Binding-site contacts:
Ligand atom N2 contacts residue SER195 of chain 1.D at 3.3 Å (h-bond).
Ligand atom O7 contacts residue SER195 of chain 1.D at 4.1 Å.
Ligand atom O5 contacts residue ASN193 of chain 1.D at 2.4 Å (h-bond).
Ligand atom O6 contacts residue ASN193 of chain 1.D at 4.5 Å.
Ligand atom C2 contacts residue ASN193 of chain 1.D at 2.5 Å.
Ligand atom C1 contacts residue SER195 of chain 1.D at 3.7 Å.
Ligand atom C5 contacts residue ASN193 of chain 1.D at 3.3 Å.
Ligand atom C3 contacts residue ASN193 of chain 1.D at 3.5 Å.
Ligand atom C1 contacts residue ASN193 of chain 1.D at 1.4 Å.
Ligand atom O5 contacts residue ILE158 of chain 1.D at 3.5 Å.
Ligand atom N2 contacts residue ASN193 of chain 1.D at 2.6 Å (h-bond).
Ligand atom C8 contacts residue ASN193 of chain 1.D at 3.9 Å.
Ligand atom N2 contacts residue ARG196 of chain 1.D at 4.4 Å.
Ligand atom C7 contacts residue ASN193 of chain 1.D at 3.7 Å.
Ligand atom O7 contacts residue ARG196 of chain 1.D at 4.0 Å.
Ligand atom C1 contacts residue ILE158 of chain 1.D at 3.5 Å (hydrophobic).
Ligand atom C7 contacts residue SER195 of chain 1.D at 4.1 Å.
Ligand atom C2 contacts residue SER195 of chain 1.D at 3.5 Å.
Ligand atom C7 contacts residue ARG196 of chain 1.D at 4.2 Å.
Ligand atom C4 contacts residue ASN193 of chain 1.D at 4.0 Å.

The protein below binds the small molecule below.
Small molecule (SMILES): CC(=O)N[C@H]1[C@H](O[C@H]2[C@H](O)[C@@H](NC(C)=O)CO[C@@H]2CO)O[C@H](CO)[C@@H](O[C@@H]2O[C@H](CO)[C@@H](O)[C@H](O)[C@@H]2O)[C@@H]1O

Sequence of chain 1.D:
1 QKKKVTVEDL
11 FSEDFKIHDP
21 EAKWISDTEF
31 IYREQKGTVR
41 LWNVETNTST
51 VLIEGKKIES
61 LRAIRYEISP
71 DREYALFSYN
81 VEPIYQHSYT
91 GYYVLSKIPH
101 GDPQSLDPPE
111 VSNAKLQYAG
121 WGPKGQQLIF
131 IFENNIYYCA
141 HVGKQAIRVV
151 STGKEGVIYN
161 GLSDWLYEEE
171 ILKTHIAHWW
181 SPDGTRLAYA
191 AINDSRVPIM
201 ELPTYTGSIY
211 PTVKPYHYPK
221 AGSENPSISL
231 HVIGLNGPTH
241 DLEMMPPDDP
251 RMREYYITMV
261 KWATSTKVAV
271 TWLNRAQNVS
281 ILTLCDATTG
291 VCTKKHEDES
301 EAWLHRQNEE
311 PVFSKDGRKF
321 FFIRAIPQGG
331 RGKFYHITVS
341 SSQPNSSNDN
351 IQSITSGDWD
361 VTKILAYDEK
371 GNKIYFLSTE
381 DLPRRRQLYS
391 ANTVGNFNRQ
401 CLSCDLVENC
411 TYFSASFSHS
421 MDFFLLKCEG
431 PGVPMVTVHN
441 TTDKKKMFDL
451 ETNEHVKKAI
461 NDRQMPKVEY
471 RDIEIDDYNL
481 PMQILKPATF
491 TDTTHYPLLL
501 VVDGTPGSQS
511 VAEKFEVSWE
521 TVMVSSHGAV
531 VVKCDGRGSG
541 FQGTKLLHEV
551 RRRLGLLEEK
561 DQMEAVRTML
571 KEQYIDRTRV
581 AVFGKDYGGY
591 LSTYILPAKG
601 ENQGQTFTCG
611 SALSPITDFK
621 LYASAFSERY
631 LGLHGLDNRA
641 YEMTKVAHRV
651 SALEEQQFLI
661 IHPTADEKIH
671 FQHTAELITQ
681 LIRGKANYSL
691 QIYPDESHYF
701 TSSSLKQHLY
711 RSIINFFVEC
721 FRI